This small molecule binds to this protein.
Small molecule (SMILES): CC(=O)N[C@@H]1[C@@H](O)[C@H](O)[C@@H](CO)O[C@H]1O

Sequence of chain 1.F:
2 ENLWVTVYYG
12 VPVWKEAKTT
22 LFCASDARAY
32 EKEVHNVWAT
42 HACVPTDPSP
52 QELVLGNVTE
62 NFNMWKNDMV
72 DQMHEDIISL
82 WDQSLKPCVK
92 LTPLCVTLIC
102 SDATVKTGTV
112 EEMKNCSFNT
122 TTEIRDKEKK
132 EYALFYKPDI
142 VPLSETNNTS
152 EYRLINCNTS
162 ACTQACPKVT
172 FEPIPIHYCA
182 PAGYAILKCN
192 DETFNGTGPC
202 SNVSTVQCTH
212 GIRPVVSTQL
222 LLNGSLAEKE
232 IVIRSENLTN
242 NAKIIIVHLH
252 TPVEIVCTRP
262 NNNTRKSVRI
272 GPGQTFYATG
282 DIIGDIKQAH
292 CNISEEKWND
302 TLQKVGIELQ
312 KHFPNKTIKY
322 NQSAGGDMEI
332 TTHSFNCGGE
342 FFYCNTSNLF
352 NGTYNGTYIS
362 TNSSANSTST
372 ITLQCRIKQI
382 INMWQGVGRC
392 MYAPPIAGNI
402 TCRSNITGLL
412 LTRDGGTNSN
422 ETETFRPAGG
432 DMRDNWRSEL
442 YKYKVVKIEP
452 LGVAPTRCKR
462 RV

Binding-site contacts:
Ligand atom C7 contacts residue ASN300 of chain 1.F at 3.2 Å.
Ligand atom O5 contacts residue GLN304 of chain 1.F at 4.2 Å.
Ligand atom C4 contacts residue ASN300 of chain 1.F at 3.8 Å.
Ligand atom C2 contacts residue TYR355 of chain 1.F at 3.8 Å (hydrophobic).
Ligand atom C5 contacts residue ASN300 of chain 1.F at 3.1 Å.
Ligand atom C6 contacts residue GLY353 of chain 1.F at 3.6 Å.
Ligand atom C2 contacts residue ASN300 of chain 1.F at 2.7 Å.
Ligand atom N2 contacts residue ASN300 of chain 1.F at 3.0 Å (h-bond).
Ligand atom O6 contacts residue THR354 of chain 1.F at 3.1 Å (h-bond).
Ligand atom O4 contacts residue GLY353 of chain 1.F at 4.3 Å.
Ligand atom O6 contacts residue GLY353 of chain 1.F at 3.3 Å.
Ligand atom O7 contacts residue THR362 of chain 1.F at 4.3 Å.
Ligand atom C6 contacts residue THR354 of chain 1.F at 3.0 Å.
Ligand atom O4 contacts residue THR354 of chain 1.F at 4.2 Å.
Ligand atom C6 contacts residue ASN300 of chain 1.F at 4.5 Å.
Ligand atom O6 contacts residue TYR321 of chain 1.F at 4.5 Å.
Ligand atom O6 contacts residue TYR355 of chain 1.F at 3.6 Å.
Ligand atom O7 contacts residue GLN304 of chain 1.F at 4.1 Å.
Ligand atom C6 contacts residue TYR355 of chain 1.F at 3.1 Å (hydrophobic).
Ligand atom C8 contacts residue ASN300 of chain 1.F at 3.2 Å.
Ligand atom C3 contacts residue TYR355 of chain 1.F at 4.3 Å (hydrophobic).
Ligand atom C1 contacts residue ASN300 of chain 1.F at 1.6 Å.
Ligand atom C5 contacts residue THR354 of chain 1.F at 4.3 Å.
Ligand atom O5 contacts residue TYR355 of chain 1.F at 3.6 Å.
Ligand atom C5 contacts residue TYR355 of chain 1.F at 4.1 Å (hydrophobic).
Ligand atom O7 contacts residue ASN300 of chain 1.F at 3.8 Å.
Ligand atom C1 contacts residue GLN304 of chain 1.F at 4.1 Å.
Ligand atom C1 contacts residue TYR355 of chain 1.F at 4.0 Å (hydrophobic).
Ligand atom O6 contacts residue LEU303 of chain 1.F at 3.9 Å.
Ligand atom O5 contacts residue ASN300 of chain 1.F at 2.6 Å (h-bond).
Ligand atom O7 contacts residue TYR355 of chain 1.F at 4.0 Å.
Ligand atom C4 contacts residue TYR355 of chain 1.F at 3.9 Å (hydrophobic).
Ligand atom C3 contacts residue ASN300 of chain 1.F at 3.3 Å.